Binding-site contacts:
Ligand atom C1 contacts residue ASN114 of chain 1.B at 1.4 Å.
Ligand atom O5 contacts residue ASN114 of chain 1.B at 2.4 Å (h-bond).
Ligand atom C7 contacts residue ASN114 of chain 1.B at 3.2 Å.
Ligand atom C5 contacts residue ASN114 of chain 1.B at 3.7 Å.
Ligand atom C7 contacts residue ASP110 of chain 1.B at 4.3 Å.
Ligand atom C2 contacts residue ASN114 of chain 1.B at 2.5 Å.
Ligand atom N2 contacts residue ASN114 of chain 1.B at 2.9 Å (h-bond).
Ligand atom C4 contacts residue ASN114 of chain 1.B at 4.2 Å.
Ligand atom C3 contacts residue ASN114 of chain 1.B at 3.8 Å.
Ligand atom O7 contacts residue ASN114 of chain 1.B at 3.1 Å (h-bond).
Ligand atom C8 contacts residue ASN114 of chain 1.B at 4.0 Å.
Ligand atom C8 contacts residue ASP110 of chain 1.B at 3.1 Å.

Sequence of chain 1.B:
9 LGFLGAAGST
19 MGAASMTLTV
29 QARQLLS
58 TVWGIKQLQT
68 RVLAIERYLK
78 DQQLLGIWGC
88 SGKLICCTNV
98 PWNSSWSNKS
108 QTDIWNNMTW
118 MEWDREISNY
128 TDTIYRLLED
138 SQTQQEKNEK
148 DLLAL

The small molecule below binds the protein below.
Small molecule (SMILES): CC(=O)N[C@@H]1[C@@H](O)[C@H](O)[C@@H](CO)O[C@H]1O